Binding-site contacts:
Ligand atom O22 contacts residue LEU268 of chain 1.G at 3.2 Å (h-bond).
Ligand atom O35 contacts residue PHE387 of chain 1.G at 3.1 Å.
Ligand atom O22 contacts residue VAL266 of chain 1.G at 3.3 Å (h-bond).
Ligand atom O21 contacts residue GLY269 of chain 1.G at 3.9 Å.
Ligand atom N41 contacts residue PRO295 of chain 1.G at 3.5 Å.
Ligand atom O26 contacts residue GLY265 of chain 1.G at 3.8 Å.
Ligand atom O23 contacts residue PHE387 of chain 1.G at 3.1 Å.
Ligand atom N36 contacts residue ILE256 of chain 1.G at 3.6 Å.
Ligand atom O22 contacts residue GLU267 of chain 1.G at 2.8 Å (salt-bridge).
Ligand atom C38 contacts residue ILE256 of chain 1.G at 3.5 Å (hydrophobic).
Ligand atom O27 contacts residue LEU258 of chain 1.G at 3.6 Å.
Ligand atom C31 contacts residue PHE387 of chain 1.G at 3.9 Å (hydrophobic).
Ligand atom O19 contacts residue GLY265 of chain 1.G at 3.9 Å.
Ligand atom C39 contacts residue HIS388 of chain 1.G at 3.9 Å.
Ligand atom P20 contacts residue GLU267 of chain 1.G at 3.5 Å.
Ligand atom O21 contacts residue GLU267 of chain 1.G at 3.0 Å.
Ligand atom C28 contacts residue LEU258 of chain 1.G at 3.6 Å (hydrophobic).
Ligand atom O25 contacts residue LEU258 of chain 1.G at 3.5 Å.
Ligand atom O23 contacts residue GLY269 of chain 1.G at 3.7 Å.
Ligand atom O25 contacts residue LEU268 of chain 1.G at 3.6 Å.
Ligand atom O40 contacts residue HIS388 of chain 1.G at 3.2 Å (h-bond).
Ligand atom O40 contacts residue ILE256 of chain 1.G at 3.2 Å.
Ligand atom C37 contacts residue ILE256 of chain 1.G at 3.8 Å (hydrophobic).
Ligand atom P20 contacts residue PHE387 of chain 1.G at 3.9 Å.
Ligand atom O26 contacts residue LEU258 of chain 1.G at 3.4 Å.
Ligand atom P24 contacts residue LEU258 of chain 1.G at 3.6 Å.
Ligand atom O21 contacts residue THR270 of chain 1.G at 3.0 Å (h-bond).
Ligand atom O21 contacts residue LEU268 of chain 1.G at 3.9 Å.
Ligand atom C30 contacts residue SER257 of chain 1.G at 3.9 Å.
Ligand atom O25 contacts residue GLY269 of chain 1.G at 3.1 Å (h-bond).
Ligand atom C39 contacts residue ILE256 of chain 1.G at 3.2 Å (hydrophobic).
Ligand atom C39 contacts residue SER294 of chain 1.G at 3.3 Å.
Ligand atom C31 contacts residue ILE256 of chain 1.G at 3.4 Å (hydrophobic).
Ligand atom C37 contacts residue VAL384 of chain 1.G at 3.9 Å (hydrophobic).
Ligand atom O40 contacts residue SER294 of chain 1.G at 2.4 Å (h-bond).
Ligand atom O21 contacts residue PHE387 of chain 1.G at 3.5 Å.
Ligand atom C30 contacts residue ILE256 of chain 1.G at 3.5 Å (hydrophobic).
Ligand atom O22 contacts residue GLY265 of chain 1.G at 3.6 Å.
Ligand atom N41 contacts residue ILE256 of chain 1.G at 3.7 Å.
Ligand atom C38 contacts residue HIS388 of chain 1.G at 3.7 Å.

Sequence of chain 1.G:
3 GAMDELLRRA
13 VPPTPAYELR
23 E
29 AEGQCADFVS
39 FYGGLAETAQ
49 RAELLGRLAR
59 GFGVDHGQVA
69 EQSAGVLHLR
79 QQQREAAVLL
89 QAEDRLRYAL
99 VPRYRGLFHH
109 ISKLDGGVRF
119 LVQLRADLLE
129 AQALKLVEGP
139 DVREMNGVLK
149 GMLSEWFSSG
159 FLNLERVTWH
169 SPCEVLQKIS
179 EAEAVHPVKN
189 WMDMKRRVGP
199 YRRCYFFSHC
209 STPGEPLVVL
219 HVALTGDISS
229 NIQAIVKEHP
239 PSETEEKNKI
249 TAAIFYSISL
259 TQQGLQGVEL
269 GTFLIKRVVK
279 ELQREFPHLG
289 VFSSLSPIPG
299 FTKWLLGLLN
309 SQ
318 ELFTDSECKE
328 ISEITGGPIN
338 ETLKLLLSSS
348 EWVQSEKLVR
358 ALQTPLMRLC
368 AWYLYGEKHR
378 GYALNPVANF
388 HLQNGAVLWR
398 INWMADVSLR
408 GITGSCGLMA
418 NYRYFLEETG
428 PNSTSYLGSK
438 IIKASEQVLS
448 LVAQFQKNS

A small-molecule ligand and the protein it binds are described below.
Small molecule (SMILES): CC(C)(COP(=O)(O)OP(=O)(O)O)[C@@H](O)C(=O)NCCC(N)=O